Sequence of chain 2.C:
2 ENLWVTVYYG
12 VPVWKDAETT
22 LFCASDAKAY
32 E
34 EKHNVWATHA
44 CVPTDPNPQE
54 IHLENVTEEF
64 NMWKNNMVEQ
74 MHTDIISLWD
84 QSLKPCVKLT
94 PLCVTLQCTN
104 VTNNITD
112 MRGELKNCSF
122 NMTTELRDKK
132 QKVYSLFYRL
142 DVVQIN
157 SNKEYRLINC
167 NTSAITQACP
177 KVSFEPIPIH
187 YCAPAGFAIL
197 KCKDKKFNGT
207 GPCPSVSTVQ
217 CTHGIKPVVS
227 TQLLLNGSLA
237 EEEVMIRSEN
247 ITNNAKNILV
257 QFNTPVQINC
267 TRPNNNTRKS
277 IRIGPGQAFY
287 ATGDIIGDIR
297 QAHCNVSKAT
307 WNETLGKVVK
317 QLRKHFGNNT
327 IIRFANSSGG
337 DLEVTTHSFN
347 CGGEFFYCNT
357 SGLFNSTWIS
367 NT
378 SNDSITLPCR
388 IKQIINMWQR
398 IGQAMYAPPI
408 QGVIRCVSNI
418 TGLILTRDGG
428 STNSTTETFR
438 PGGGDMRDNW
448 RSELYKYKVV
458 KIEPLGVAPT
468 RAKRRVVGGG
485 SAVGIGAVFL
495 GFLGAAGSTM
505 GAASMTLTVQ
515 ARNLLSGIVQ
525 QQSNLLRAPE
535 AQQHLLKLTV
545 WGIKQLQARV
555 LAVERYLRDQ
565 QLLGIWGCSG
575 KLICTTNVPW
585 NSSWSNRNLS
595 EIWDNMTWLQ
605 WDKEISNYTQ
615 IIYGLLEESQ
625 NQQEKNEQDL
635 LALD

Binding-site contacts:
Ligand atom C4 contacts residue ASN611 of chain 2.C at 4.2 Å.
Ligand atom C7 contacts residue ASN611 of chain 2.C at 3.1 Å.
Ligand atom C8 contacts residue LYS607 of chain 2.C at 4.0 Å.
Ligand atom C5 contacts residue ASN611 of chain 2.C at 3.7 Å.
Ligand atom C8 contacts residue GLU608 of chain 2.C at 3.7 Å.
Ligand atom C3 contacts residue ASN611 of chain 2.C at 3.8 Å.
Ligand atom O5 contacts residue ASN611 of chain 2.C at 2.4 Å (h-bond).
Ligand atom C8 contacts residue ASN611 of chain 2.C at 4.4 Å.
Ligand atom C2 contacts residue ASN611 of chain 2.C at 2.5 Å.
Ligand atom C1 contacts residue ASN611 of chain 2.C at 1.5 Å.
Ligand atom C7 contacts residue GLU608 of chain 2.C at 4.2 Å.
Ligand atom O7 contacts residue ASN611 of chain 2.C at 3.0 Å (h-bond).
Ligand atom N2 contacts residue ASN611 of chain 2.C at 2.9 Å (h-bond).
Ligand atom O7 contacts residue GLU608 of chain 2.C at 3.6 Å (salt-bridge).

A small-molecule ligand and the protein it binds are described below.
Small molecule (SMILES): CC(=O)N[C@@H]1[C@@H](O)[C@H](O)[C@@H](CO)O[C@H]1O